The small molecule below binds the protein below.
Small molecule (SMILES): Nc1nc2c(ncn2[C@@H]2O[C@H](CO)[C@@H](O)[C@H]2OP(=O)(O)O)c(=O)[nH]1

Sequence of chain 1.B:
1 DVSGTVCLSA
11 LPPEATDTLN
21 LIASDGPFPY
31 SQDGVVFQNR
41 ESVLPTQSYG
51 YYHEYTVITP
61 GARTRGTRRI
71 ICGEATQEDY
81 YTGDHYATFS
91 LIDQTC

Binding-site contacts:
Ligand atom C4 contacts residue ARG40 of chain 1.B at 3.7 Å.
Ligand atom O6 contacts residue ASN39 of chain 1.B at 2.7 Å (h-bond).
Ligand atom N2 contacts residue TYR86 of chain 1.B at 3.7 Å.
Ligand atom O3P contacts residue HIS85 of chain 1.B at 3.4 Å (h-bond).
Ligand atom O1P contacts residue GLU54 of chain 1.B at 2.8 Å (salt-bridge).
Ligand atom N7 contacts residue GLN38 of chain 1.B at 2.9 Å (h-bond).
Ligand atom N1 contacts residue GLU41 of chain 1.B at 2.7 Å (salt-bridge).
Ligand atom C2 contacts residue TYR86 of chain 1.B at 3.6 Å (hydrophobic).
Ligand atom O1P contacts residue ARG65 of chain 1.B at 3.1 Å (salt-bridge).
Ligand atom O2P contacts residue HIS85 of chain 1.B at 3.3 Å (h-bond).
Ligand atom O3P contacts residue TYR86 of chain 1.B at 2.2 Å (h-bond).
Ligand atom C1' contacts residue GLU54 of chain 1.B at 3.7 Å.
Ligand atom N1 contacts residue PHE37 of chain 1.B at 3.8 Å.
Ligand atom N1 contacts residue ARG40 of chain 1.B at 3.6 Å.
Ligand atom P contacts residue TYR86 of chain 1.B at 3.7 Å.
Ligand atom N3 contacts residue ARG40 of chain 1.B at 3.8 Å.
Ligand atom O6 contacts residue ARG40 of chain 1.B at 2.8 Å (salt-bridge).
Ligand atom C5 contacts residue ARG40 of chain 1.B at 3.7 Å.
Ligand atom N3 contacts residue TYR86 of chain 1.B at 3.7 Å.
Ligand atom O6 contacts residue GLN38 of chain 1.B at 3.5 Å.
Ligand atom C2' contacts residue TYR86 of chain 1.B at 3.7 Å (hydrophobic).
Ligand atom C6 contacts residue ARG40 of chain 1.B at 3.6 Å.
Ligand atom C8 contacts residue GLU54 of chain 1.B at 3.5 Å.
Ligand atom N7 contacts residue PHE37 of chain 1.B at 3.5 Å.
Ligand atom P contacts residue GLU54 of chain 1.B at 3.4 Å.
Ligand atom O2P contacts residue ARG65 of chain 1.B at 3.5 Å (salt-bridge).
Ligand atom O6 contacts residue PHE37 of chain 1.B at 3.3 Å.
Ligand atom N2 contacts residue GLU41 of chain 1.B at 2.9 Å (salt-bridge).
Ligand atom C6 contacts residue PHE37 of chain 1.B at 3.2 Å (hydrophobic).
Ligand atom O3' contacts residue HIS85 of chain 1.B at 3.2 Å.
Ligand atom C6 contacts residue GLU41 of chain 1.B at 3.5 Å.
Ligand atom O2P contacts residue ARG69 of chain 1.B at 3.0 Å (salt-bridge).
Ligand atom C5' contacts residue ARG40 of chain 1.B at 3.6 Å.
Ligand atom C2 contacts residue GLU41 of chain 1.B at 3.5 Å.
Ligand atom C3' contacts residue HIS85 of chain 1.B at 3.7 Å.
Ligand atom O5' contacts residue ARG40 of chain 1.B at 3.1 Å (salt-bridge).
Ligand atom C5 contacts residue PHE37 of chain 1.B at 3.5 Å (hydrophobic).
Ligand atom O3P contacts residue GLU54 of chain 1.B at 3.1 Å (salt-bridge).
Ligand atom O3P contacts residue ARG69 of chain 1.B at 3.0 Å (salt-bridge).
Ligand atom O6 contacts residue GLU41 of chain 1.B at 3.5 Å (salt-bridge).